A small-molecule ligand and the protein it binds are described below.
Small molecule (SMILES): Nc1ncnc2c1ncn2[C@@H]1O[C@H](CO[P](=O)(O)O[P](=O)(O)NP(=O)(O)O)[C@@H](O)[C@H]1O

Sequence of chain 1.A:
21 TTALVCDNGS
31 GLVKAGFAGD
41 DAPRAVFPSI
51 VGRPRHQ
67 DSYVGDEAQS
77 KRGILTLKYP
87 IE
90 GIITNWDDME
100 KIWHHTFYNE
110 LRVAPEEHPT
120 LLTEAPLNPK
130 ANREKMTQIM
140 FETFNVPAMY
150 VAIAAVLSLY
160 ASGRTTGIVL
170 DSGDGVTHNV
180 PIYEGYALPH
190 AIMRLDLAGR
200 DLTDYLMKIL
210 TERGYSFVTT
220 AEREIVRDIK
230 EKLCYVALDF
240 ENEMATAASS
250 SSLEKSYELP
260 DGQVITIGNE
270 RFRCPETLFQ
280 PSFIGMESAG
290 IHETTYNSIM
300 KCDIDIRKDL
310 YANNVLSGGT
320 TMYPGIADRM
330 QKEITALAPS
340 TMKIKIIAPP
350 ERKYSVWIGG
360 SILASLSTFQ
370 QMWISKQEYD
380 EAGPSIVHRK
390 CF

Binding-site contacts:
Ligand atom O2A contacts residue GLY318 of chain 1.A at 2.9 Å (h-bond).
Ligand atom O1B contacts residue LYS34 of chain 1.A at 3.3 Å (salt-bridge).
Ligand atom O1G contacts residue ASP173 of chain 1.A at 3.2 Å (salt-bridge).
Ligand atom O3' contacts residue GLY198 of chain 1.A at 3.3 Å.
Ligand atom O2B contacts residue GLY29 of chain 1.A at 3.3 Å.
Ligand atom N3B contacts residue SER30 of chain 1.A at 3.2 Å (h-bond).
Ligand atom O3' contacts residue ASP173 of chain 1.A at 2.6 Å (salt-bridge).
Ligand atom O4' contacts residue THR319 of chain 1.A at 3.4 Å (h-bond).
Ligand atom O2' contacts residue LYS229 of chain 1.A at 2.9 Å (salt-bridge).
Ligand atom O2G contacts residue SER30 of chain 1.A at 2.6 Å (h-bond).
Ligand atom O2B contacts residue LYS34 of chain 1.A at 2.8 Å (salt-bridge).
Ligand atom C3' contacts residue ASP173 of chain 1.A at 3.3 Å.
Ligand atom C2 contacts residue TYR322 of chain 1.A at 3.5 Å (hydrophobic).
Ligand atom PB contacts residue MG1 of chain 1.D at 3.3 Å.
Ligand atom N3B contacts residue ASP173 of chain 1.A at 2.9 Å (salt-bridge).
Ligand atom C5 contacts residue GLY318 of chain 1.A at 3.5 Å.
Ligand atom O3A contacts residue GLY172 of chain 1.A at 3.3 Å.
Ligand atom N7 contacts residue LYS352 of chain 1.A at 3.1 Å.
Ligand atom C2' contacts residue GLU230 of chain 1.A at 3.1 Å.
Ligand atom O1B contacts residue LEU32 of chain 1.A at 2.8 Å (h-bond).
Ligand atom O3' contacts residue LYS229 of chain 1.A at 3.1 Å (salt-bridge).
Ligand atom N9 contacts residue GLY318 of chain 1.A at 3.4 Å (h-bond).
Ligand atom N6 contacts residue GLU230 of chain 1.A at 3.5 Å (salt-bridge).
Ligand atom O2B contacts residue MG1 of chain 1.D at 2.1 Å.
Ligand atom N3 contacts residue GLY318 of chain 1.A at 3.3 Å (h-bond).
Ligand atom O2' contacts residue ARG226 of chain 1.A at 3.2 Å.
Ligand atom O5' contacts residue GLY318 of chain 1.A at 3.4 Å.
Ligand atom PG contacts residue MG1 of chain 1.D at 3.4 Å.
Ligand atom C4 contacts residue GLY318 of chain 1.A at 3.1 Å.
Ligand atom O2' contacts residue GLU230 of chain 1.A at 2.6 Å (salt-bridge).
Ligand atom PB contacts residue LYS34 of chain 1.A at 3.5 Å.
Ligand atom O1G contacts residue VAL175 of chain 1.A at 2.9 Å (h-bond).
Ligand atom O1B contacts residue GLY31 of chain 1.A at 2.9 Å (h-bond).
Ligand atom O3A contacts residue ASP173 of chain 1.A at 3.2 Å (salt-bridge).
Ligand atom O1A contacts residue LYS34 of chain 1.A at 2.8 Å (salt-bridge).
Ligand atom O1G contacts residue GLY174 of chain 1.A at 2.8 Å (h-bond).
Ligand atom O3G contacts residue MG1 of chain 1.D at 2.1 Å.
Ligand atom O1B contacts residue GLY29 of chain 1.A at 3.3 Å.
Ligand atom O1G contacts residue GLY172 of chain 1.A at 3.4 Å.
Ligand atom O4' contacts residue GLY318 of chain 1.A at 3.2 Å.